The small molecule below binds the protein below.
Small molecule (SMILES): O=C(O)[C@@H]1O[C@H](O[C@H]2[C@@H](OS(=O)(=O)O)O[C@@H](O)[C@H](NS(=O)(=O)O)[C@H]2O)[C@@H](OS(=O)(=O)O)[C@H](O)[C@@H]1O

Sequence of chain 49.D:
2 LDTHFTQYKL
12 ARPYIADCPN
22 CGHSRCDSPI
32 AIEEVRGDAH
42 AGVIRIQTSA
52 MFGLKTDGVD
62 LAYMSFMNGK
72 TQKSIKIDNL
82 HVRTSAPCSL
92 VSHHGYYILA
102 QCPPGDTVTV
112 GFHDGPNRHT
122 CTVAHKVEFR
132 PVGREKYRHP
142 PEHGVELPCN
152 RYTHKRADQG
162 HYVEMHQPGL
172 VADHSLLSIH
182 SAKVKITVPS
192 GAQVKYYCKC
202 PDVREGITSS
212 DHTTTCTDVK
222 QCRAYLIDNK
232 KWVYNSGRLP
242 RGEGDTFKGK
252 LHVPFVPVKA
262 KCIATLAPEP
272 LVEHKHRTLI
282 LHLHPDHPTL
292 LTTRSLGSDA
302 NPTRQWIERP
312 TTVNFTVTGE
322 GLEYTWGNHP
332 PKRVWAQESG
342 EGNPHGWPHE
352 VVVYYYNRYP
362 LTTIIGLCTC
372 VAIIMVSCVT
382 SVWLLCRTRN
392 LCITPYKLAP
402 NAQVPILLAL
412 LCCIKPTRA

Binding-site contacts:
Ligand atom O5 contacts residue HIS155 of chain 49.D at 3.6 Å.
Ligand atom C3 contacts residue ARG157 of chain 49.D at 3.7 Å.
Ligand atom SAG contacts residue ARG157 of chain 49.D at 3.6 Å (salt-bridge).
Ligand atom O5 contacts residue ARG157 of chain 49.D at 3.8 Å.
Ligand atom O6B contacts residue LEU62 of chain 49.D at 4.0 Å.
Ligand atom O6A contacts residue HIS155 of chain 49.D at 3.8 Å.
Ligand atom C2 contacts residue ALA158 of chain 49.D at 3.7 Å (hydrophobic).
Ligand atom C3 contacts residue ALA158 of chain 49.D at 4.0 Å (hydrophobic).
Ligand atom OAF contacts residue THR4 of chain 49.D at 2.9 Å (h-bond).
Ligand atom O3 contacts residue ALA158 of chain 49.D at 3.0 Å (h-bond).
Ligand atom O4 contacts residue HIS155 of chain 49.D at 3.5 Å (h-bond).
Ligand atom OAH contacts residue ARG157 of chain 49.D at 3.1 Å (salt-bridge).
Ligand atom C5 contacts residue HIS155 of chain 49.D at 4.0 Å.
Ligand atom C6 contacts residue LEU62 of chain 49.D at 3.5 Å (hydrophobic).
Ligand atom SAG contacts residue THR4 of chain 49.D at 3.9 Å.
Ligand atom O6B contacts residue HIS94 of chain 49.D at 4.0 Å.
Ligand atom OAH contacts residue LEU2 of chain 49.D at 2.8 Å (h-bond).
Ligand atom O6A contacts residue HIS94 of chain 49.D at 3.2 Å (h-bond).
Ligand atom O6B contacts residue HIS155 of chain 49.D at 3.3 Å (h-bond).
Ligand atom OAF contacts residue ALA158 of chain 49.D at 3.3 Å.
Ligand atom O4 contacts residue SER93 of chain 49.D at 3.0 Å (h-bond).
Ligand atom OAH contacts residue THR4 of chain 49.D at 3.7 Å.
Ligand atom OAF contacts residue ARG157 of chain 49.D at 2.8 Å (salt-bridge).
Ligand atom O3 contacts residue ARG157 of chain 49.D at 3.3 Å (salt-bridge).
Ligand atom C3 contacts residue LYS156 of chain 49.D at 4.0 Å.
Ligand atom C6 contacts residue SER93 of chain 49.D at 4.0 Å.
Ligand atom C4 contacts residue LYS156 of chain 49.D at 4.0 Å.
Ligand atom O6B contacts residue LYS156 of chain 49.D at 3.3 Å.
Ligand atom C6 contacts residue HIS94 of chain 49.D at 3.9 Å.
Ligand atom O5 contacts residue LYS156 of chain 49.D at 3.4 Å.
Ligand atom O4 contacts residue LYS156 of chain 49.D at 3.5 Å.
Ligand atom O3 contacts residue LYS156 of chain 49.D at 3.0 Å.
Ligand atom O6A contacts residue SER93 of chain 49.D at 3.2 Å.
Ligand atom O6B contacts residue ARG157 of chain 49.D at 3.3 Å (salt-bridge).
Ligand atom O6A contacts residue LEU62 of chain 49.D at 3.4 Å.
Ligand atom OAH contacts residue ASP3 of chain 49.D at 4.0 Å.
Ligand atom C6 contacts residue HIS155 of chain 49.D at 3.4 Å.
Ligand atom OBI contacts residue LYS156 of chain 49.D at 4.0 Å.
Ligand atom O5B contacts residue LYS156 of chain 49.D at 3.3 Å.
Ligand atom C5 contacts residue LEU62 of chain 49.D at 3.8 Å (hydrophobic).